Binding-site contacts:
Ligand atom C contacts residue TYR84 of chain 1.D at 3.2 Å (hydrophobic).
Ligand atom O contacts residue LYS146 of chain 1.D at 3.3 Å.
Ligand atom O contacts residue HIS155 of chain 1.D at 2.9 Å (h-bond).
Ligand atom OXT contacts residue ASN80 of chain 1.D at 2.8 Å (h-bond).
Ligand atom CD contacts residue GLU163 of chain 1.D at 3.2 Å.
Ligand atom N contacts residue GLN70 of chain 1.D at 2.9 Å (h-bond).
Ligand atom O contacts residue LYS66 of chain 1.D at 2.8 Å (salt-bridge).
Ligand atom NZ contacts residue LYS66 of chain 1.D at 2.6 Å (salt-bridge).
Ligand atom OXT contacts residue TYR84 of chain 1.D at 3.0 Å (h-bond).
Ligand atom CG contacts residue LYS66 of chain 1.D at 3.3 Å.
Ligand atom O contacts residue TRP73 of chain 1.D at 3.1 Å (h-bond).
Ligand atom O contacts residue TYR159 of chain 1.D at 2.6 Å (h-bond).
Ligand atom CG contacts residue GLN70 of chain 1.D at 3.5 Å.
Ligand atom CB contacts residue TRP73 of chain 1.D at 3.3 Å (hydrophobic).
Ligand atom OG1 contacts residue LYS146 of chain 1.D at 3.5 Å (salt-bridge).
Ligand atom CE contacts residue LYS66 of chain 1.D at 3.5 Å.
Ligand atom OD1 contacts residue GLN97 of chain 1.D at 2.8 Å (h-bond).
Ligand atom N contacts residue TYR7 of chain 1.D at 3.0 Å (h-bond).
Ligand atom N contacts residue TYR156 of chain 1.D at 3.0 Å (h-bond).
Ligand atom CB contacts residue TYR156 of chain 1.D at 3.4 Å (hydrophobic).
Ligand atom O contacts residue TYR84 of chain 1.D at 2.7 Å (h-bond).
Ligand atom CA contacts residue TYR156 of chain 1.D at 3.4 Å (hydrophobic).
Ligand atom ND2 contacts residue GLN97 of chain 1.D at 3.0 Å (h-bond).
Ligand atom C contacts residue TRP73 of chain 1.D at 3.5 Å (hydrophobic).
Ligand atom O contacts residue TRP73 of chain 1.D at 3.0 Å (h-bond).
Ligand atom N contacts residue SER77 of chain 1.D at 3.2 Å (h-bond).
Ligand atom CB contacts residue TRP147 of chain 1.D at 3.4 Å (hydrophobic).
Ligand atom NZ contacts residue GLU163 of chain 1.D at 3.0 Å (salt-bridge).
Ligand atom O contacts residue TRP147 of chain 1.D at 2.9 Å (h-bond).
Ligand atom CG contacts residue GLU63 of chain 1.D at 3.4 Å.
Ligand atom OD1 contacts residue GLN70 of chain 1.D at 3.4 Å (h-bond).
Ligand atom OXT contacts residue LYS146 of chain 1.D at 2.8 Å (salt-bridge).
Ligand atom O contacts residue THR143 of chain 1.D at 2.7 Å (h-bond).
Ligand atom N contacts residue GLU63 of chain 1.D at 3.0 Å (salt-bridge).
Ligand atom N contacts residue TYR171 of chain 1.D at 2.8 Å (h-bond).
Ligand atom O contacts residue TRP147 of chain 1.D at 3.4 Å (h-bond).
Ligand atom OG1 contacts residue ASN80 of chain 1.D at 3.3 Å (h-bond).
Ligand atom CE2 contacts residue SER150 of chain 1.D at 3.2 Å.
Ligand atom CE contacts residue GLU163 of chain 1.D at 3.4 Å.
Ligand atom ND2 contacts residue GLN70 of chain 1.D at 3.4 Å (h-bond).

Sequence of chain 1.D:
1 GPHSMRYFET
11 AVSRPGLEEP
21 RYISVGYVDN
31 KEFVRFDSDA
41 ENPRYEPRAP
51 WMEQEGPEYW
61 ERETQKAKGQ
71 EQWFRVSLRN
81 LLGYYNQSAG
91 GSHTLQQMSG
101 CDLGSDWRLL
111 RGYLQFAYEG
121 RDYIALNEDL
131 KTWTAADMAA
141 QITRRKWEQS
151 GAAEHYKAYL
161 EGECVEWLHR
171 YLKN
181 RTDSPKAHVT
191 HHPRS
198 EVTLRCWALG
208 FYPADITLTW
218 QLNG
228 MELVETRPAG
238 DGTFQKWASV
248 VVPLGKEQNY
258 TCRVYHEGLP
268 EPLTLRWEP

The small molecule below binds the protein below.
Small molecule (SMILES): CSCC[C@H](NC(=O)[C@@H](NC(=O)[C@H](C)NC(=O)[C@H](Cc1ccccc1)NC(=O)[C@H](CC(N)=O)NC(=O)[C@H](CO)NC(=O)[C@@H](NC(=O)[C@H](C)NC(=O)[C@@H](N)CCCCN)C(C)C)[C@@H](C)O)C(=O)O